Sequence of chain 1.A:
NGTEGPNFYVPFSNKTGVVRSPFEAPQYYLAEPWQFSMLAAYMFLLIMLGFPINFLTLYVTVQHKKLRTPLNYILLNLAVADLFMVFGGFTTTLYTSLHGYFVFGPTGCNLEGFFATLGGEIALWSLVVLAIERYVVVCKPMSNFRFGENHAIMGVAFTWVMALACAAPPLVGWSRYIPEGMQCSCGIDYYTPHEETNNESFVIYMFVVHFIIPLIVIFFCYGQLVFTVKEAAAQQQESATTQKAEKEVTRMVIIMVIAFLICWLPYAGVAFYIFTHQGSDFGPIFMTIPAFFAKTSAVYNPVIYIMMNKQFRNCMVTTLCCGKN

A protein and the small-molecule ligand that binds it are described below.
Small molecule (SMILES): CC[C@H](C)[C@H](NC(=O)[C@@H](N)CC(=O)O)C(=O)N[C@@H](CC(=O)O)C(=O)N[C@H](C(=O)N[C@@H](CCSC)C(=O)NCC(=O)N[C@H](C=O)CC(C)C)C(C)C

Binding-site contacts:
Ligand atom SD contacts residue LEU226 of chain 1.A at 4.5 Å.
Ligand atom O contacts residue MET309 of chain 1.A at 4.2 Å.
Ligand atom O contacts residue LYS311 of chain 1.A at 4.0 Å.
Ligand atom O contacts residue LYS311 of chain 1.A at 3.0 Å (salt-bridge).
Ligand atom CD1 contacts residue VAL138 of chain 1.A at 4.0 Å (hydrophobic).
Ligand atom CE contacts residue ARG135 of chain 1.A at 3.3 Å.
Ligand atom CG1 contacts residue VAL138 of chain 1.A at 4.2 Å (hydrophobic).
Ligand atom O contacts residue GLN312 of chain 1.A at 4.4 Å.
Ligand atom C contacts residue LYS311 of chain 1.A at 4.2 Å.
Ligand atom CA contacts residue LYS311 of chain 1.A at 4.5 Å.
Ligand atom CG2 contacts residue VAL139 of chain 1.A at 4.1 Å (hydrophobic).
Ligand atom O contacts residue ASN310 of chain 1.A at 4.4 Å.
Ligand atom C contacts residue ASN310 of chain 1.A at 3.9 Å.
Ligand atom CA contacts residue ARG135 of chain 1.A at 4.3 Å.
Ligand atom C contacts residue ARG135 of chain 1.A at 3.7 Å.
Ligand atom O contacts residue ASN310 of chain 1.A at 3.0 Å (h-bond).
Ligand atom CD2 contacts residue MET253 of chain 1.A at 4.0 Å (hydrophobic).
Ligand atom O contacts residue VAL138 of chain 1.A at 4.3 Å.
Ligand atom CG contacts residue GLU249 of chain 1.A at 4.4 Å.
Ligand atom CD1 contacts residue VAL139 of chain 1.A at 4.3 Å (hydrophobic).
Ligand atom O contacts residue ARG135 of chain 1.A at 2.7 Å (salt-bridge).
Ligand atom CD1 contacts residue VAL250 of chain 1.A at 3.6 Å (hydrophobic).
Ligand atom CB contacts residue ARG135 of chain 1.A at 4.3 Å.
Ligand atom CD1 contacts residue GLU249 of chain 1.A at 4.3 Å.
Ligand atom CG contacts residue ARG135 of chain 1.A at 4.3 Å.
Ligand atom CA contacts residue ASN310 of chain 1.A at 3.6 Å.
Ligand atom CD1 contacts residue LYS141 of chain 1.A at 3.6 Å.
Ligand atom CD2 contacts residue GLU249 of chain 1.A at 3.5 Å.
Ligand atom CG1 contacts residue LYS141 of chain 1.A at 4.2 Å.
Ligand atom N contacts residue ARG135 of chain 1.A at 4.4 Å.
Ligand atom C contacts residue LYS311 of chain 1.A at 4.0 Å.